Binding-site contacts:
Ligand atom O14 contacts residue THR80 of chain 1.E at 3.2 Å.
Ligand atom O19 contacts residue GLY64 of chain 1.E at 3.7 Å.
Ligand atom C1 contacts residue LYS58 of chain 1.E at 3.3 Å.
Ligand atom O14 contacts residue SER66 of chain 1.E at 3.4 Å (h-bond).
Ligand atom C6 contacts residue SER66 of chain 1.E at 3.8 Å.
Ligand atom C2 contacts residue TYR48 of chain 1.E at 4.0 Å (hydrophobic).
Ligand atom O13 contacts residue THR80 of chain 1.E at 3.8 Å.
Ligand atom O13 contacts residue THR78 of chain 1.E at 3.9 Å.
Ligand atom C5 contacts residue TYR65 of chain 1.E at 3.4 Å (hydrophobic).
Ligand atom C11 contacts residue SER66 of chain 1.E at 3.4 Å.
Ligand atom O18 contacts residue LYS58 of chain 1.E at 3.2 Å (salt-bridge).
Ligand atom C7 contacts residue SER66 of chain 1.E at 3.6 Å.
Ligand atom C2 contacts residue LYS58 of chain 1.E at 4.5 Å.
Ligand atom O17 contacts residue LYS58 of chain 1.E at 3.0 Å (salt-bridge).
Ligand atom C12 contacts residue THR80 of chain 1.E at 3.9 Å.
Ligand atom O19 contacts residue GLU63 of chain 1.E at 4.3 Å.
Ligand atom N8 contacts residue SER66 of chain 1.E at 4.0 Å.
Ligand atom C5 contacts residue GLU63 of chain 1.E at 4.4 Å.
Ligand atom C4 contacts residue TYR48 of chain 1.E at 3.9 Å (hydrophobic).
Ligand atom C4 contacts residue TYR65 of chain 1.E at 3.2 Å (hydrophobic).
Ligand atom O18 contacts residue GLU63 of chain 1.E at 4.1 Å.
Ligand atom O13 contacts residue SER66 of chain 1.E at 1.3 Å (h-bond).
Ligand atom C4 contacts residue SER66 of chain 1.E at 4.0 Å.
Ligand atom C12 contacts residue SER66 of chain 1.E at 2.5 Å.
Ligand atom O19 contacts residue TYR65 of chain 1.E at 2.8 Å (h-bond).
Ligand atom C1 contacts residue TYR48 of chain 1.E at 4.3 Å (hydrophobic).
Ligand atom O20 contacts residue GLU63 of chain 1.E at 4.1 Å.

The protein below binds the small molecule below.
Small molecule (SMILES): O=C(O)CN(CCN(CC(=O)O)CC(=O)O)CC(=O)O

Sequence of chain 1.E:
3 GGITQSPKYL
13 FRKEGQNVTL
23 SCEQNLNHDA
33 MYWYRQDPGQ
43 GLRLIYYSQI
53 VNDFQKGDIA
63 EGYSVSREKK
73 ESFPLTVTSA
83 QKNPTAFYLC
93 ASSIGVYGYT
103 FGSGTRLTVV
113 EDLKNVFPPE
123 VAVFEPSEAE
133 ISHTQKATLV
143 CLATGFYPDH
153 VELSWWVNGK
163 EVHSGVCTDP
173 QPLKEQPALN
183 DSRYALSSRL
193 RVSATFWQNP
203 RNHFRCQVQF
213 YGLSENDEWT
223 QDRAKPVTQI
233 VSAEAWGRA